A protein and the small-molecule ligand that binds it are described below.
Small molecule (SMILES): [H]/N=C(\N)N[C@H]1C=C(C(=O)O)O[C@@H]([C@H](O)[C@H](O)CO)[C@@H]1NC(C)=O

Sequence of chain 1.B:
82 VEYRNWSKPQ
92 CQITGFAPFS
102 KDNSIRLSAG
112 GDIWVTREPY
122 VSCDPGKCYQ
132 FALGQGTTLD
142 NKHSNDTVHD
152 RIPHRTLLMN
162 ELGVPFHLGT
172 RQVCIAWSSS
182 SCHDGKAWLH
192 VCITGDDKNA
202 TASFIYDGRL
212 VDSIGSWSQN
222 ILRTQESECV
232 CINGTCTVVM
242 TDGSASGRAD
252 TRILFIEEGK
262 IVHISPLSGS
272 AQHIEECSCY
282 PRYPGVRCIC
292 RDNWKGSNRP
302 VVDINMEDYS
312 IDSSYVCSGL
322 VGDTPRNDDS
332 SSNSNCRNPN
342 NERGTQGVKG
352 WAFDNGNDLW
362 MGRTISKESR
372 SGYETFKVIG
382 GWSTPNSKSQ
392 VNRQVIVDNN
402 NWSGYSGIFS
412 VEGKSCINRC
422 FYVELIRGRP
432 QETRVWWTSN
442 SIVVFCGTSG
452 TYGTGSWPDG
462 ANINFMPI

Binding-site contacts:
Ligand atom NE contacts residue ASP151 of chain 1.B at 2.9 Å (salt-bridge).
Ligand atom NH2 contacts residue ARG156 of chain 1.B at 3.3 Å (salt-bridge).
Ligand atom O1A contacts residue TYR406 of chain 1.B at 3.3 Å (h-bond).
Ligand atom C8 contacts residue GLU276 of chain 1.B at 3.6 Å.
Ligand atom C9 contacts residue GLU276 of chain 1.B at 3.3 Å.
Ligand atom C4 contacts residue ASP151 of chain 1.B at 3.5 Å.
Ligand atom C6 contacts residue GLU277 of chain 1.B at 3.8 Å.
Ligand atom CZ contacts residue GLU119 of chain 1.B at 3.7 Å.
Ligand atom O1B contacts residue ARG118 of chain 1.B at 2.8 Å (salt-bridge).
Ligand atom NH1 contacts residue TRP178 of chain 1.B at 3.1 Å (h-bond).
Ligand atom NE contacts residue GLU119 of chain 1.B at 3.4 Å (salt-bridge).
Ligand atom C3 contacts residue ASP151 of chain 1.B at 3.2 Å.
Ligand atom O1A contacts residue ARG292 of chain 1.B at 3.3 Å (salt-bridge).
Ligand atom O6 contacts residue ARG292 of chain 1.B at 3.6 Å.
Ligand atom O9 contacts residue GLU276 of chain 1.B at 2.4 Å (salt-bridge).
Ligand atom O1A contacts residue ARG371 of chain 1.B at 2.7 Å (salt-bridge).
Ligand atom C8 contacts residue ARG292 of chain 1.B at 3.8 Å.
Ligand atom O1B contacts residue ARG371 of chain 1.B at 2.8 Å (salt-bridge).
Ligand atom O9 contacts residue ARG224 of chain 1.B at 3.2 Å (salt-bridge).
Ligand atom C11 contacts residue TRP178 of chain 1.B at 3.7 Å (hydrophobic).
Ligand atom C3 contacts residue TYR406 of chain 1.B at 3.1 Å (hydrophobic).
Ligand atom O10 contacts residue ASP151 of chain 1.B at 3.3 Å.
Ligand atom C10 contacts residue ARG152 of chain 1.B at 3.7 Å.
Ligand atom O6 contacts residue TYR406 of chain 1.B at 3.1 Å (h-bond).
Ligand atom NH1 contacts residue GLU227 of chain 1.B at 3.1 Å (salt-bridge).
Ligand atom O10 contacts residue ARG152 of chain 1.B at 2.9 Å (salt-bridge).
Ligand atom O8 contacts residue GLU276 of chain 1.B at 2.8 Å (salt-bridge).
Ligand atom C3 contacts residue GLU119 of chain 1.B at 3.6 Å.
Ligand atom C9 contacts residue ALA246 of chain 1.B at 3.5 Å (hydrophobic).
Ligand atom O8 contacts residue ARG292 of chain 1.B at 3.4 Å.
Ligand atom C1 contacts residue ARG371 of chain 1.B at 3.4 Å.
Ligand atom CZ contacts residue TRP178 of chain 1.B at 3.3 Å (hydrophobic).
Ligand atom NH2 contacts residue TRP178 of chain 1.B at 2.7 Å (h-bond).
Ligand atom NH2 contacts residue ASP151 of chain 1.B at 3.0 Å (salt-bridge).
Ligand atom C1 contacts residue TYR406 of chain 1.B at 3.0 Å (hydrophobic).
Ligand atom C2 contacts residue TYR406 of chain 1.B at 2.9 Å (hydrophobic).
Ligand atom C11 contacts residue ILE222 of chain 1.B at 3.8 Å (hydrophobic).
Ligand atom O1B contacts residue TYR406 of chain 1.B at 3.4 Å (h-bond).
Ligand atom O9 contacts residue ALA246 of chain 1.B at 3.4 Å.
Ligand atom NH2 contacts residue GLU119 of chain 1.B at 3.8 Å.